A small-molecule ligand and the protein it binds are described below.
Small molecule (SMILES): Cc1nn(C)c2sc(C(=O)O)cc12

Binding-site contacts:
Ligand atom CAI contacts residue HIS44 of chain 2.B at 4.3 Å.
Ligand atom NAF contacts residue VAL187 of chain 2.B at 3.0 Å (h-bond).
Ligand atom SAG contacts residue HIS47 of chain 2.B at 4.2 Å.
Ligand atom CAB contacts residue ALA49 of chain 2.B at 4.0 Å (hydrophobic).
Ligand atom CAA contacts residue VAL187 of chain 2.B at 3.5 Å (hydrophobic).
Ligand atom CAH contacts residue EDO1 of chain 2.O at 3.6 Å.
Ligand atom CAI contacts residue GLY46 of chain 2.B at 3.8 Å.
Ligand atom NAF contacts residue PRO185 of chain 2.B at 4.2 Å.
Ligand atom SAG contacts residue GLY158 of chain 2.B at 3.9 Å.
Ligand atom NAM contacts residue GLY46 of chain 2.B at 3.4 Å (h-bond).
Ligand atom OAD contacts residue HIS47 of chain 2.B at 3.7 Å.
Ligand atom NAF contacts residue THR186 of chain 2.B at 3.5 Å.
Ligand atom CAB contacts residue PRO185 of chain 2.B at 3.4 Å (hydrophobic).
Ligand atom SAG contacts residue LEU50 of chain 2.B at 3.7 Å.
Ligand atom CAI contacts residue VAL187 of chain 2.B at 3.9 Å (hydrophobic).
Ligand atom CAL contacts residue GLY158 of chain 2.B at 4.2 Å.
Ligand atom CAA contacts residue THR186 of chain 2.B at 3.8 Å.
Ligand atom CAH contacts residue HIS47 of chain 2.B at 3.7 Å.
Ligand atom CAL contacts residue GLY46 of chain 2.B at 3.5 Å.
Ligand atom CAI contacts residue LYS160 of chain 2.B at 4.2 Å.
Ligand atom NAF contacts residue GLY46 of chain 2.B at 3.5 Å.
Ligand atom CAA contacts residue LYS160 of chain 2.B at 3.9 Å.
Ligand atom CAJ contacts residue EDO1 of chain 2.O at 3.9 Å.
Ligand atom OAC contacts residue LEU50 of chain 2.B at 4.1 Å.
Ligand atom OAC contacts residue HIS47 of chain 2.B at 3.5 Å.
Ligand atom OAD contacts residue EDO1 of chain 2.O at 2.7 Å (h-bond).
Ligand atom OAD contacts residue ASP161 of chain 2.B at 4.1 Å.
Ligand atom CAE contacts residue HIS44 of chain 2.B at 3.7 Å.
Ligand atom NAM contacts residue PRO185 of chain 2.B at 4.2 Å.
Ligand atom CAK contacts residue HIS44 of chain 2.B at 3.9 Å.
Ligand atom SAG contacts residue GLY46 of chain 2.B at 3.7 Å.
Ligand atom CAE contacts residue EDO1 of chain 2.O at 3.5 Å.
Ligand atom CAB contacts residue GLY46 of chain 2.B at 3.1 Å.
Ligand atom CAB contacts residue VAL184 of chain 2.B at 3.9 Å (hydrophobic).
Ligand atom CAB contacts residue LEU50 of chain 2.B at 4.0 Å (hydrophobic).
Ligand atom CAK contacts residue GLY46 of chain 2.B at 3.8 Å.
Ligand atom NAM contacts residue VAL187 of chain 2.B at 4.0 Å.
Ligand atom CAI contacts residue MET195 of chain 2.B at 4.2 Å (hydrophobic).
Ligand atom CAB contacts residue VAL187 of chain 2.B at 4.0 Å (hydrophobic).
Ligand atom CAA contacts residue MET195 of chain 2.B at 3.0 Å (hydrophobic).

Sequence of chain 2.B:
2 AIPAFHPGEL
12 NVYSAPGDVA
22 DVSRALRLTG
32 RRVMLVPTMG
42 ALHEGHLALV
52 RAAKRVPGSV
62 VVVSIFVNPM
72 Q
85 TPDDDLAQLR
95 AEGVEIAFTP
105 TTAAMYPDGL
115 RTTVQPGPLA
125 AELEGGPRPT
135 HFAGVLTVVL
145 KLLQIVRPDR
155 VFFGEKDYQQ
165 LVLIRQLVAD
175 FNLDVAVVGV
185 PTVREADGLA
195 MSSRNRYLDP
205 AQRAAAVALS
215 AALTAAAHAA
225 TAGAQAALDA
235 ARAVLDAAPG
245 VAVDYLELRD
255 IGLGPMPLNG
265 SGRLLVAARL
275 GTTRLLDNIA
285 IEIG